A protein and the small-molecule ligand that binds it are described below.
Small molecule (SMILES): CC[C@H](O)P(=O)(O)O

Binding-site contacts:
Ligand atom C2 contacts residue PHE182 of chain 1.A at 4.1 Å (hydrophobic).
Ligand atom O2 contacts residue LYS23 of chain 1.B at 3.0 Å (salt-bridge).
Ligand atom C2 contacts residue GLU142 of chain 1.A at 3.9 Å.
Ligand atom P1 contacts residue TYR105 of chain 1.A at 4.0 Å.
Ligand atom O4 contacts residue ASN135 of chain 1.A at 2.9 Å (h-bond).
Ligand atom C3 contacts residue VAL122 of chain 1.A at 4.2 Å (hydrophobic).
Ligand atom O1 contacts residue PHE182 of chain 1.A at 3.9 Å.
Ligand atom O1 contacts residue HIS138 of chain 1.A at 4.3 Å.
Ligand atom C1 contacts residue TYR103 of chain 1.A at 4.1 Å (hydrophobic).
Ligand atom O2 contacts residue ARG97 of chain 1.A at 4.0 Å.
Ligand atom O3 contacts residue GLU142 of chain 1.A at 4.1 Å.
Ligand atom O1 contacts residue FE21 of chain 1.D at 2.1 Å.
Ligand atom P1 contacts residue LYS23 of chain 1.B at 4.1 Å.
Ligand atom O4 contacts residue TYR105 of chain 1.A at 4.2 Å.
Ligand atom C2 contacts residue FE21 of chain 1.D at 3.1 Å.
Ligand atom O3 contacts residue LYS23 of chain 1.B at 3.9 Å.
Ligand atom C3 contacts residue GLU142 of chain 1.A at 4.1 Å.
Ligand atom C3 contacts residue ALA195 of chain 1.A at 4.2 Å (hydrophobic).
Ligand atom P1 contacts residue ARG97 of chain 1.A at 3.9 Å.
Ligand atom O3 contacts residue ASN135 of chain 1.A at 4.0 Å.
Ligand atom O3 contacts residue HIS180 of chain 1.A at 3.9 Å.
Ligand atom C1 contacts residue GLU142 of chain 1.A at 4.0 Å.
Ligand atom O2 contacts residue TYR105 of chain 1.A at 2.7 Å (h-bond).
Ligand atom O2 contacts residue FE21 of chain 1.D at 4.3 Å.
Ligand atom P1 contacts residue FE21 of chain 1.D at 3.1 Å.
Ligand atom P1 contacts residue ASN135 of chain 1.A at 4.0 Å.
Ligand atom O4 contacts residue FE21 of chain 1.D at 3.8 Å.
Ligand atom C1 contacts residue TYR105 of chain 1.A at 4.3 Å (hydrophobic).
Ligand atom O3 contacts residue HIS138 of chain 1.A at 3.0 Å (h-bond).
Ligand atom C3 contacts residue LEU144 of chain 1.A at 4.1 Å (hydrophobic).
Ligand atom O4 contacts residue TYR103 of chain 1.A at 4.2 Å.
Ligand atom O1 contacts residue HIS180 of chain 1.A at 3.3 Å (h-bond).
Ligand atom C3 contacts residue PHE182 of chain 1.A at 3.7 Å (hydrophobic).
Ligand atom C2 contacts residue TYR103 of chain 1.A at 4.2 Å (hydrophobic).
Ligand atom C3 contacts residue LEU193 of chain 1.A at 3.9 Å (hydrophobic).
Ligand atom C2 contacts residue HIS180 of chain 1.A at 4.1 Å.
Ligand atom C1 contacts residue FE21 of chain 1.D at 4.3 Å.
Ligand atom O4 contacts residue ARG97 of chain 1.A at 2.6 Å (salt-bridge).
Ligand atom O3 contacts residue FE21 of chain 1.D at 2.1 Å.
Ligand atom O1 contacts residue GLU142 of chain 1.A at 2.8 Å (salt-bridge).

Sequence of chain 1.B:
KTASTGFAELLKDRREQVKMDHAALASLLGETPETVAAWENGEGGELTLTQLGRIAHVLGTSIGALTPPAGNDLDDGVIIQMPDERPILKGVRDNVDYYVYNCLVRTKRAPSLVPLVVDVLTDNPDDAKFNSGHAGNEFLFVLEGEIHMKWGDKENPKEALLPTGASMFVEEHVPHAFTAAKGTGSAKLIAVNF

Sequence of chain 1.A:
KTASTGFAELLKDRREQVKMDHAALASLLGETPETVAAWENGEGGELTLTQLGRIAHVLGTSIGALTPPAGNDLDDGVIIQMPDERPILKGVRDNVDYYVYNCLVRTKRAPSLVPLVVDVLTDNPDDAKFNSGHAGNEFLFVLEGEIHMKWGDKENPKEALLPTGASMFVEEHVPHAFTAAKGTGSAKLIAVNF